This protein binds this small molecule.
Small molecule (SMILES): Nc1nc2c(c(=O)[nH]1)N=C(CO)CN2

Sequence of chain 1.G:
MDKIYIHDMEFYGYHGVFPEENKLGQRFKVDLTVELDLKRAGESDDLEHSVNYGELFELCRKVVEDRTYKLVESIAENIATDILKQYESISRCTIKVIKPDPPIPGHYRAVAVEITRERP

Binding-site contacts:
Ligand atom N5 contacts residue VAL51 of chain 1.A at 3.5 Å (h-bond).
Ligand atom N6 contacts residue SER50 of chain 1.A at 3.4 Å (h-bond).
Ligand atom O4 contacts residue LYS99 of chain 1.G at 3.2 Å (salt-bridge).
Ligand atom C6 contacts residue TYR53 of chain 1.A at 3.6 Å (hydrophobic).
Ligand atom C11 contacts residue VAL17 of chain 1.G at 3.7 Å (hydrophobic).
Ligand atom C8 contacts residue GLU73 of chain 1.G at 3.7 Å.
Ligand atom N6 contacts residue LEU47 of chain 1.A at 3.9 Å.
Ligand atom N6 contacts residue ILE4 of chain 1.A at 3.9 Å.
Ligand atom C2 contacts residue VAL17 of chain 1.G at 3.9 Å (hydrophobic).
Ligand atom C6 contacts residue GLU73 of chain 1.G at 3.7 Å.
Ligand atom C10 contacts residue TYR53 of chain 1.A at 3.3 Å (hydrophobic).
Ligand atom N5 contacts residue TYR53 of chain 1.A at 3.2 Å (h-bond).
Ligand atom N7 contacts residue GLU73 of chain 1.G at 2.9 Å (salt-bridge).
Ligand atom C2 contacts residue TYR53 of chain 1.A at 3.3 Å (hydrophobic).
Ligand atom O8 contacts residue VAL72 of chain 1.G at 3.2 Å (h-bond).
Ligand atom N6 contacts residue GLU73 of chain 1.G at 2.9 Å (salt-bridge).
Ligand atom N6 contacts residue VAL51 of chain 1.A at 2.9 Å (h-bond).
Ligand atom C6 contacts residue VAL51 of chain 1.A at 3.6 Å (hydrophobic).
Ligand atom C8 contacts residue LEU71 of chain 1.G at 3.9 Å (hydrophobic).
Ligand atom N5 contacts residue ASN52 of chain 1.A at 3.6 Å.
Ligand atom O4 contacts residue GLU21 of chain 1.G at 2.7 Å (salt-bridge).
Ligand atom O4 contacts residue VAL17 of chain 1.G at 2.9 Å (h-bond).
Ligand atom C11 contacts residue PHE18 of chain 1.G at 3.9 Å (hydrophobic).
Ligand atom O8 contacts residue GLU73 of chain 1.G at 3.7 Å.
Ligand atom N4 contacts residue TYR53 of chain 1.A at 3.6 Å (h-bond).
Ligand atom N1 contacts residue TYR53 of chain 1.A at 3.4 Å (h-bond).
Ligand atom C11 contacts residue LYS99 of chain 1.G at 3.5 Å.
Ligand atom O8 contacts residue LYS70 of chain 1.G at 3.8 Å.
Ligand atom O8 contacts residue LEU71 of chain 1.G at 3.3 Å.
Ligand atom N5 contacts residue LEU47 of chain 1.A at 3.5 Å.
Ligand atom N4 contacts residue ASN52 of chain 1.A at 2.9 Å (h-bond).
Ligand atom C11 contacts residue TYR53 of chain 1.A at 3.3 Å (hydrophobic).
Ligand atom C6 contacts residue LEU47 of chain 1.A at 3.6 Å (hydrophobic).
Ligand atom C9 contacts residue TYR53 of chain 1.A at 3.2 Å (hydrophobic).
Ligand atom C10 contacts residue LEU47 of chain 1.A at 3.9 Å (hydrophobic).
Ligand atom C8 contacts residue TYR53 of chain 1.A at 3.6 Å (hydrophobic).
Ligand atom O4 contacts residue GLY16 of chain 1.G at 3.5 Å.
Ligand atom C11 contacts residue GLU21 of chain 1.G at 3.5 Å.
Ligand atom C3 contacts residue ASN52 of chain 1.A at 3.4 Å.
Ligand atom N1 contacts residue VAL17 of chain 1.G at 3.8 Å.

Sequence of chain 1.A:
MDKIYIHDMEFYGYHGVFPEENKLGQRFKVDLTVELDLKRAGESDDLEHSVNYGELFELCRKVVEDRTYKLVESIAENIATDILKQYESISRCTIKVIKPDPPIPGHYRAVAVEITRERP